Binding-site contacts:
Ligand atom C1 contacts residue ARG231 of chain 1.A at 4.1 Å.
Ligand atom C4 contacts residue ASN300 of chain 1.A at 3.4 Å.
Ligand atom O2 contacts residue ASN300 of chain 1.A at 2.9 Å (h-bond).
Ligand atom O2 contacts residue ASN191 of chain 1.A at 3.1 Å (h-bond).
Ligand atom C2 contacts residue ASN300 of chain 1.A at 3.7 Å.
Ligand atom C1 contacts residue LEU299 of chain 1.A at 3.9 Å (hydrophobic).
Ligand atom C5 contacts residue ARG373 of chain 1.A at 4.0 Å.
Ligand atom C4 contacts residue ARG373 of chain 1.A at 3.9 Å.
Ligand atom C2 contacts residue LYS295 of chain 1.A at 3.9 Å.
Ligand atom O5 contacts residue HIS303 of chain 1.A at 2.7 Å (h-bond).
Ligand atom O1 contacts residue LYS295 of chain 1.A at 3.5 Å (salt-bridge).
Ligand atom O4 contacts residue NAD1 of chain 1.C at 3.1 Å.
Ligand atom C5 contacts residue ASN300 of chain 1.A at 3.7 Å.
Ligand atom C1 contacts residue ILE232 of chain 1.A at 4.0 Å (hydrophobic).
Ligand atom C1 contacts residue LYS295 of chain 1.A at 3.9 Å.
Ligand atom O1 contacts residue ASP230 of chain 1.A at 2.6 Å (salt-bridge).
Ligand atom O5 contacts residue ASN300 of chain 1.A at 2.9 Å (h-bond).
Ligand atom O1 contacts residue ARG231 of chain 1.A at 2.9 Å (salt-bridge).
Ligand atom O3 contacts residue ILE232 of chain 1.A at 4.1 Å.
Ligand atom C3 contacts residue ASN300 of chain 1.A at 3.5 Å.
Ligand atom O3 contacts residue NAD1 of chain 1.C at 2.9 Å (h-bond).
Ligand atom C1 contacts residue NAD1 of chain 1.C at 3.7 Å.
Ligand atom O3 contacts residue HIS303 of chain 1.A at 3.4 Å.
Ligand atom C5 contacts residue HIS303 of chain 1.A at 3.4 Å.
Ligand atom C6 contacts residue LYS381 of chain 1.A at 3.5 Å.
Ligand atom C2 contacts residue NAD1 of chain 1.C at 2.9 Å.
Ligand atom O4 contacts residue ARG373 of chain 1.A at 2.9 Å (salt-bridge).
Ligand atom O3 contacts residue ARG373 of chain 1.A at 2.9 Å (salt-bridge).
Ligand atom O6 contacts residue LYS381 of chain 1.A at 2.9 Å (salt-bridge).
Ligand atom O2 contacts residue LYS295 of chain 1.A at 2.8 Å (salt-bridge).
Ligand atom C6 contacts residue PHE385 of chain 1.A at 4.1 Å (hydrophobic).
Ligand atom O2 contacts residue NAD1 of chain 1.C at 3.1 Å.
Ligand atom C3 contacts residue HIS303 of chain 1.A at 3.7 Å.
Ligand atom C6 contacts residue ARG373 of chain 1.A at 4.0 Å.
Ligand atom O5 contacts residue PHE385 of chain 1.A at 4.0 Å.
Ligand atom O1 contacts residue NAD1 of chain 1.C at 3.4 Å.
Ligand atom C1 contacts residue ASP230 of chain 1.A at 3.4 Å.
Ligand atom O6 contacts residue PHE385 of chain 1.A at 4.0 Å.
Ligand atom O6 contacts residue VAL374 of chain 1.A at 3.4 Å (h-bond).
Ligand atom C3 contacts residue NAD1 of chain 1.C at 3.8 Å.

Sequence of chain 1.A:
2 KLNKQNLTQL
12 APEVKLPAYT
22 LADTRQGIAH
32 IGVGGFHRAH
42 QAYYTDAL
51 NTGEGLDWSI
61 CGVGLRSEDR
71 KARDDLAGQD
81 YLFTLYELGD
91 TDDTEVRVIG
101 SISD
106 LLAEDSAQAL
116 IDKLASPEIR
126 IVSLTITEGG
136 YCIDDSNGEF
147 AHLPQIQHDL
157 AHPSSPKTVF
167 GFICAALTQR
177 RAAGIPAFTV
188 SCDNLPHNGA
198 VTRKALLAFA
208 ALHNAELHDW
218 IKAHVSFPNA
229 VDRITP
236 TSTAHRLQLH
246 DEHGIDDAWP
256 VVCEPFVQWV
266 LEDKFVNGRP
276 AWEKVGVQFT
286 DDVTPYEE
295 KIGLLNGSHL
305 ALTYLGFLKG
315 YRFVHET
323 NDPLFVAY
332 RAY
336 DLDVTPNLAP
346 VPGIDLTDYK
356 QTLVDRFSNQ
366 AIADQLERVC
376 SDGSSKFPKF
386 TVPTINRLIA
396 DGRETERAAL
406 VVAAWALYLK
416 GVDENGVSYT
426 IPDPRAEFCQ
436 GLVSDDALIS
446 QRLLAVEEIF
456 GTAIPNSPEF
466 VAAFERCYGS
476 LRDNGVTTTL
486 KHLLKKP

This small molecule binds to this protein.
Small molecule (SMILES): OC[C@@H](O)[C@@H](O)[C@H](O)[C@H](O)CO